A small-molecule ligand and the protein it binds are described below.
Small molecule (SMILES): CC(=O)N[C@H]1[C@H](O[C@H]2[C@H](O)[C@@H](NC(C)=O)CO[C@@H]2CO)O[C@H](CO)[C@@H](O[C@@H]2O[C@H](CO[C@H]3O[C@H](CO)[C@@H](O)[C@H](O)[C@@H]3O)[C@@H](O)[C@H](O[C@H]3O[C@H](CO)[C@@H](O)[C@H](O)[C@@H]3O)[C@@H]2O)[C@@H]1O

Sequence of chain 1.A:
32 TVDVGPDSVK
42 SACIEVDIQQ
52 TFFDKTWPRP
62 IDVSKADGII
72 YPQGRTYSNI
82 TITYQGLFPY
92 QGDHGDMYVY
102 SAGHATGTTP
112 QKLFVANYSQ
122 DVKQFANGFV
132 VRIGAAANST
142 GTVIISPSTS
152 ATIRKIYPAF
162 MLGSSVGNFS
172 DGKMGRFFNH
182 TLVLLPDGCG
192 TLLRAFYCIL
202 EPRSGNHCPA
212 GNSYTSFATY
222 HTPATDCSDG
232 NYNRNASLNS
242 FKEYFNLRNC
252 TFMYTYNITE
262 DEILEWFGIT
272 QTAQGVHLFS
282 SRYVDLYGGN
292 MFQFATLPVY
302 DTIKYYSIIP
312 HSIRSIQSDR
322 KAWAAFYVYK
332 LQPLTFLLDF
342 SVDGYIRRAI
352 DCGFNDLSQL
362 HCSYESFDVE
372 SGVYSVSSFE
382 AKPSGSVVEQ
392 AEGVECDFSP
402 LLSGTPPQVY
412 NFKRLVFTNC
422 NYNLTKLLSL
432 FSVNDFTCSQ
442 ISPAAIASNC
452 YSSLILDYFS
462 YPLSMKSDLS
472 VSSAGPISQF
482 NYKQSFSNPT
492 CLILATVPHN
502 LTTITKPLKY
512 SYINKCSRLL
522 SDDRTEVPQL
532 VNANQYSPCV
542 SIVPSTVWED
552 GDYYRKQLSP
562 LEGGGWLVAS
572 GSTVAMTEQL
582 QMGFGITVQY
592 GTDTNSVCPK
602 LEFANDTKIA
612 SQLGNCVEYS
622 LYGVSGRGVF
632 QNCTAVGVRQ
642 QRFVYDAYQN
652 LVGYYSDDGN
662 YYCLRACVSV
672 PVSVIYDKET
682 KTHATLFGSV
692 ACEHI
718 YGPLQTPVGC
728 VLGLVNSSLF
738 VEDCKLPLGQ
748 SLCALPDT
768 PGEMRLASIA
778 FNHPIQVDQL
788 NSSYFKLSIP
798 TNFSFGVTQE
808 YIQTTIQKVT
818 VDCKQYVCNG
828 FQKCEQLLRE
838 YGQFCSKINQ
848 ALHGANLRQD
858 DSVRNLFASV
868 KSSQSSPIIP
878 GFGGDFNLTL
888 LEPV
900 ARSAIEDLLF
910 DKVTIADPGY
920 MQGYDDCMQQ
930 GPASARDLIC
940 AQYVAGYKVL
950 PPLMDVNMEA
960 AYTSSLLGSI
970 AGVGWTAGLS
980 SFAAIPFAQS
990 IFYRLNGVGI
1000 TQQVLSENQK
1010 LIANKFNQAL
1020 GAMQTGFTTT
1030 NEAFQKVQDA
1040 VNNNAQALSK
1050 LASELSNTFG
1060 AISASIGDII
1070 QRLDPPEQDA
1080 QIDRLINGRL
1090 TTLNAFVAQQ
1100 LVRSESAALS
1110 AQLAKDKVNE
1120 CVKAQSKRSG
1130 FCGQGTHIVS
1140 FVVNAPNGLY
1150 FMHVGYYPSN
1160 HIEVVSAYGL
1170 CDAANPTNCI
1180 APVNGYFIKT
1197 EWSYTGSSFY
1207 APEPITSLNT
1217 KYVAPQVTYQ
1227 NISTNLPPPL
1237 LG

Binding-site contacts:
Ligand atom O7 contacts residue ASN139 of chain 1.A at 3.7 Å.
Ligand atom N2 contacts residue ILE264 of chain 1.A at 4.3 Å.
Ligand atom C1 contacts residue ASN139 of chain 1.A at 1.4 Å.
Ligand atom N2 contacts residue GLU263 of chain 1.A at 2.9 Å (salt-bridge).
Ligand atom C7 contacts residue ALA138 of chain 1.A at 3.5 Å (hydrophobic).
Ligand atom C1 contacts residue TYR288 of chain 1.A at 4.0 Å (hydrophobic).
Ligand atom O3 contacts residue TYR288 of chain 1.A at 4.4 Å.
Ligand atom O3 contacts residue GLU263 of chain 1.A at 4.2 Å.
Ligand atom O6 contacts residue TYR288 of chain 1.A at 4.5 Å.
Ligand atom O3 contacts residue ILE264 of chain 1.A at 3.9 Å.
Ligand atom O4 contacts residue ILE264 of chain 1.A at 3.8 Å.
Ligand atom C2 contacts residue GLU263 of chain 1.A at 3.7 Å.
Ligand atom C4 contacts residue TYR288 of chain 1.A at 3.9 Å (hydrophobic).
Ligand atom C5 contacts residue ASN139 of chain 1.A at 3.7 Å.
Ligand atom C1 contacts residue GLU263 of chain 1.A at 3.8 Å.
Ligand atom C8 contacts residue GLY135 of chain 1.A at 3.2 Å.
Ligand atom C8 contacts residue ALA136 of chain 1.A at 3.5 Å (hydrophobic).
Ligand atom C1 contacts residue ALA138 of chain 1.A at 4.4 Å (hydrophobic).
Ligand atom C3 contacts residue ASN139 of chain 1.A at 3.8 Å.
Ligand atom C3 contacts residue GLU263 of chain 1.A at 3.7 Å.
Ligand atom C8 contacts residue LEU265 of chain 1.A at 4.1 Å (hydrophobic).
Ligand atom C6 contacts residue TYR288 of chain 1.A at 4.4 Å (hydrophobic).
Ligand atom C3 contacts residue ILE264 of chain 1.A at 4.1 Å (hydrophobic).
Ligand atom O7 contacts residue ALA138 of chain 1.A at 3.8 Å.
Ligand atom C6 contacts residue TYR288 of chain 1.A at 4.1 Å (hydrophobic).
Ligand atom C2 contacts residue TYR288 of chain 1.A at 4.5 Å (hydrophobic).
Ligand atom C7 contacts residue ASN139 of chain 1.A at 3.5 Å.
Ligand atom O7 contacts residue ILE264 of chain 1.A at 3.9 Å.
Ligand atom O7 contacts residue TYR288 of chain 1.A at 4.4 Å.
Ligand atom N2 contacts residue ASN139 of chain 1.A at 2.9 Å (h-bond).
Ligand atom C5 contacts residue TYR288 of chain 1.A at 3.8 Å (hydrophobic).
Ligand atom O6 contacts residue TYR288 of chain 1.A at 3.4 Å.
Ligand atom N2 contacts residue ALA138 of chain 1.A at 3.9 Å.
Ligand atom C4 contacts residue ASN139 of chain 1.A at 4.3 Å.
Ligand atom C8 contacts residue GLU263 of chain 1.A at 3.8 Å.
Ligand atom O5 contacts residue ASN139 of chain 1.A at 2.3 Å (h-bond).
Ligand atom C8 contacts residue ALA138 of chain 1.A at 3.5 Å (hydrophobic).
Ligand atom O5 contacts residue TYR288 of chain 1.A at 4.2 Å.
Ligand atom C2 contacts residue ASN139 of chain 1.A at 2.4 Å.
Ligand atom C7 contacts residue GLU263 of chain 1.A at 3.8 Å.